A protein and the small-molecule ligand that binds it are described below.
Small molecule (SMILES): CC(=O)N[C@@H]1[C@@H](O)[C@H](O)[C@@H](CO)O[C@H]1O

Sequence of chain 45.F:
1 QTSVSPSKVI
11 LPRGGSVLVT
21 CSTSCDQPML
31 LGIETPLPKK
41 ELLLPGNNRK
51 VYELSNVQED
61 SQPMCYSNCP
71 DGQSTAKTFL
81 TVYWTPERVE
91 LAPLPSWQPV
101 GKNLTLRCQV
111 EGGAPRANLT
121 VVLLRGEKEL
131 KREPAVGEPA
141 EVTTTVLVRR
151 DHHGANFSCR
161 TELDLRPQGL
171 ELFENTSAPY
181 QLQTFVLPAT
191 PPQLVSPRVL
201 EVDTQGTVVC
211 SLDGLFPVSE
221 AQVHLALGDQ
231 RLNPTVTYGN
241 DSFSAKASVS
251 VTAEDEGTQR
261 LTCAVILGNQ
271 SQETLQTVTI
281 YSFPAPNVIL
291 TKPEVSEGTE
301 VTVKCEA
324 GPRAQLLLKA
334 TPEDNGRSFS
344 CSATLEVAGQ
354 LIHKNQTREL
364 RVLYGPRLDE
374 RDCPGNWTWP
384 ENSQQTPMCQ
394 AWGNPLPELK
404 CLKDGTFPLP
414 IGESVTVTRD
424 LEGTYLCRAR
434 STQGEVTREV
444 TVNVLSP

Binding-site contacts:
Ligand atom C1 contacts residue TRP97 of chain 45.F at 4.2 Å (hydrophobic).
Ligand atom C7 contacts residue ASN269 of chain 45.F at 3.5 Å.
Ligand atom C7 contacts residue TRP97 of chain 45.F at 3.3 Å (hydrophobic).
Ligand atom C2 contacts residue TRP97 of chain 45.F at 3.1 Å (hydrophobic).
Ligand atom C4 contacts residue ASN269 of chain 45.F at 3.7 Å.
Ligand atom C8 contacts residue PRO99 of chain 45.F at 3.9 Å (hydrophobic).
Ligand atom C3 contacts residue TRP97 of chain 45.F at 2.7 Å (hydrophobic).
Ligand atom N2 contacts residue TRP97 of chain 45.F at 2.4 Å (h-bond).
Ligand atom C4 contacts residue TRP97 of chain 45.F at 4.1 Å (hydrophobic).
Ligand atom O7 contacts residue ASN269 of chain 45.F at 3.4 Å (h-bond).
Ligand atom C1 contacts residue ASN269 of chain 45.F at 1.4 Å.
Ligand atom C6 contacts residue ASN269 of chain 45.F at 4.3 Å.
Ligand atom C2 contacts residue ASN269 of chain 45.F at 2.5 Å.
Ligand atom C5 contacts residue ASN269 of chain 45.F at 3.0 Å.
Ligand atom C3 contacts residue ASN269 of chain 45.F at 3.1 Å.
Ligand atom C8 contacts residue TRP97 of chain 45.F at 4.0 Å (hydrophobic).
Ligand atom O3 contacts residue PRO95 of chain 45.F at 4.4 Å.
Ligand atom N2 contacts residue ASN269 of chain 45.F at 2.8 Å (h-bond).
Ligand atom O3 contacts residue ASN269 of chain 45.F at 4.4 Å.
Ligand atom O5 contacts residue ASN269 of chain 45.F at 2.4 Å (h-bond).
Ligand atom O4 contacts residue TRP97 of chain 45.F at 3.8 Å.
Ligand atom O3 contacts residue TRP97 of chain 45.F at 2.5 Å (h-bond).
Ligand atom O7 contacts residue TRP97 of chain 45.F at 3.8 Å.